Binding-site contacts:
Ligand atom C09 contacts residue HIS426 of chain 1.D at 2.3 Å.
Ligand atom C06 contacts residue ARG696 of chain 1.D at 3.0 Å.
Ligand atom C05 contacts residue ARG696 of chain 1.D at 1.7 Å.
Ligand atom C07 contacts residue ARG696 of chain 1.D at 3.8 Å.
Ligand atom C11 contacts residue LEU420 of chain 1.D at 3.0 Å (hydrophobic).
Ligand atom C16 contacts residue HIS426 of chain 1.D at 2.8 Å.
Ligand atom C03 contacts residue ARG693 of chain 1.D at 3.9 Å.
Ligand atom C06 contacts residue ILE700 of chain 1.D at 4.2 Å (hydrophobic).
Ligand atom C12 contacts residue HIS426 of chain 1.D at 2.2 Å.
Ligand atom C13 contacts residue LEU420 of chain 1.D at 4.5 Å (hydrophobic).
Ligand atom B01 contacts residue ARG693 of chain 1.D at 4.3 Å.
Ligand atom C02 contacts residue ARG693 of chain 1.D at 4.2 Å.
Ligand atom C06 contacts residue ARG693 of chain 1.D at 4.5 Å.
Ligand atom C08 contacts residue ARG693 of chain 1.D at 4.3 Å.
Ligand atom C15 contacts residue HIS430 of chain 1.D at 2.7 Å.
Ligand atom C11 contacts residue THR421 of chain 1.D at 4.0 Å.
Ligand atom O14 contacts residue HIS426 of chain 1.D at 3.7 Å.
Ligand atom B01 contacts residue HIS426 of chain 1.D at 3.5 Å.
Ligand atom C11 contacts residue HIS426 of chain 1.D at 2.6 Å.
Ligand atom C10 contacts residue HIS426 of chain 1.D at 2.4 Å.
Ligand atom C13 contacts residue LEU429 of chain 1.D at 4.1 Å (hydrophobic).
Ligand atom C16 contacts residue HIS430 of chain 1.D at 3.4 Å.
Ligand atom C05 contacts residue TRP692 of chain 1.D at 4.4 Å (hydrophobic).
Ligand atom C02 contacts residue ARG696 of chain 1.D at 3.5 Å.
Ligand atom N17 contacts residue HIS430 of chain 1.D at 3.4 Å (h-bond).
Ligand atom C03 contacts residue ARG696 of chain 1.D at 2.4 Å.
Ligand atom C09 contacts residue ARG693 of chain 1.D at 3.6 Å.
Ligand atom N17 contacts residue HIS426 of chain 1.D at 3.8 Å.
Ligand atom O14 contacts residue HIS430 of chain 1.D at 3.5 Å (h-bond).
Ligand atom C04 contacts residue ARG696 of chain 1.D at 1.1 Å.
Ligand atom C13 contacts residue HIS426 of chain 1.D at 2.4 Å.
Ligand atom C04 contacts residue TRP692 of chain 1.D at 4.2 Å (hydrophobic).
Ligand atom C10 contacts residue LEU420 of chain 1.D at 4.3 Å (hydrophobic).
Ligand atom C08 contacts residue HIS426 of chain 1.D at 2.5 Å.
Ligand atom C10 contacts residue ARG693 of chain 1.D at 4.3 Å.
Ligand atom C15 contacts residue HIS426 of chain 1.D at 3.8 Å.
Ligand atom C12 contacts residue LEU420 of chain 1.D at 3.1 Å (hydrophobic).

Sequence of chain 1.D:
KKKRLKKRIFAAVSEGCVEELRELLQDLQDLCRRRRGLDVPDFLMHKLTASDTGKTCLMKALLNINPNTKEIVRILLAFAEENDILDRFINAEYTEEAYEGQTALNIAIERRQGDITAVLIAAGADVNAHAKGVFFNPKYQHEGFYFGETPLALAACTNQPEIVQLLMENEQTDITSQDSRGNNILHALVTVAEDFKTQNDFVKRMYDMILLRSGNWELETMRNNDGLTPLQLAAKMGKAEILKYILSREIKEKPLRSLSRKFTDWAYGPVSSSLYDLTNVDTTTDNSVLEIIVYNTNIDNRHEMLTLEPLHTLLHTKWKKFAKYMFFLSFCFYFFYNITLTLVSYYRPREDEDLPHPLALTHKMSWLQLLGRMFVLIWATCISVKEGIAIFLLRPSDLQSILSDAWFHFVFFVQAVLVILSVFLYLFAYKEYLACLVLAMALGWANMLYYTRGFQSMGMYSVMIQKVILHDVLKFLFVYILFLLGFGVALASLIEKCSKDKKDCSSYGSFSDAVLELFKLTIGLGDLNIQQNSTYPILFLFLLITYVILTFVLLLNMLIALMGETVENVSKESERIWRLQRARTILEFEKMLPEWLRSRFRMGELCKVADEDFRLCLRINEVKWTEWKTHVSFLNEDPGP

The protein below binds the small molecule below.
Small molecule (SMILES): NCCOB(c1ccccc1)c1ccccc1